Sequence of chain 1.A:
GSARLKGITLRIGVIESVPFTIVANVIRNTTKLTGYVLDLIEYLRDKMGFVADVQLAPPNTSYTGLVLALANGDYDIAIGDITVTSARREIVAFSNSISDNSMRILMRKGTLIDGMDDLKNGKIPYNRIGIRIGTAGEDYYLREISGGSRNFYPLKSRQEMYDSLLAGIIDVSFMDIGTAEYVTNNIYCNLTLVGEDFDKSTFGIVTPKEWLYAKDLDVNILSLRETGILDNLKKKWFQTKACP

Binding-site contacts:
Ligand atom CE1 contacts residue ASP180 of chain 1.A at 3.8 Å.
Ligand atom CE2 contacts residue ASP180 of chain 1.A at 3.5 Å.
Ligand atom CZ contacts residue MET179 of chain 1.A at 4.0 Å (hydrophobic).
Ligand atom C contacts residue THR87 of chain 1.A at 3.6 Å.
Ligand atom O contacts residue TYR67 of chain 1.A at 3.6 Å.
Ligand atom CB contacts residue TYR67 of chain 1.A at 3.4 Å (hydrophobic).
Ligand atom CB contacts residue ASP85 of chain 1.A at 4.1 Å.
Ligand atom CZ contacts residue THR183 of chain 1.A at 3.7 Å.
Ligand atom CD2 contacts residue ASP85 of chain 1.A at 3.4 Å.
Ligand atom O contacts residue ILE86 of chain 1.A at 3.6 Å.
Ligand atom OXT contacts residue ALA140 of chain 1.A at 2.8 Å (h-bond).
Ligand atom CE2 contacts residue THR183 of chain 1.A at 3.8 Å.
Ligand atom C contacts residue ARG92 of chain 1.A at 3.6 Å.
Ligand atom CG contacts residue ASP180 of chain 1.A at 3.4 Å.
Ligand atom N contacts residue ASP180 of chain 1.A at 2.7 Å (salt-bridge).
Ligand atom CE2 contacts residue SER17 of chain 1.A at 4.1 Å.
Ligand atom CD2 contacts residue ASP180 of chain 1.A at 3.3 Å.
Ligand atom N contacts residue THR87 of chain 1.A at 2.9 Å (h-bond).
Ligand atom CE2 contacts residue ASP85 of chain 1.A at 3.4 Å.
Ligand atom OXT contacts residue THR139 of chain 1.A at 3.1 Å.
Ligand atom CA contacts residue ASP180 of chain 1.A at 3.6 Å.
Ligand atom C contacts residue ALA140 of chain 1.A at 3.8 Å (hydrophobic).
Ligand atom OXT contacts residue ARG92 of chain 1.A at 2.9 Å (salt-bridge).
Ligand atom CE2 contacts residue TYR67 of chain 1.A at 4.2 Å (hydrophobic).
Ligand atom CA contacts residue THR87 of chain 1.A at 3.6 Å.
Ligand atom CG contacts residue TYR67 of chain 1.A at 3.9 Å (hydrophobic).
Ligand atom O contacts residue ASP85 of chain 1.A at 3.7 Å.
Ligand atom O contacts residue ARG92 of chain 1.A at 2.9 Å (salt-bridge).
Ligand atom OXT contacts residue TYR67 of chain 1.A at 3.6 Å.
Ligand atom CB contacts residue THR139 of chain 1.A at 4.0 Å.
Ligand atom CD2 contacts residue TYR67 of chain 1.A at 3.5 Å (hydrophobic).
Ligand atom O contacts residue THR87 of chain 1.A at 2.9 Å (h-bond).
Ligand atom CB contacts residue ASP180 of chain 1.A at 4.0 Å.
Ligand atom CZ contacts residue ASP180 of chain 1.A at 3.8 Å.
Ligand atom CE1 contacts residue MET179 of chain 1.A at 4.1 Å (hydrophobic).
Ligand atom CA contacts residue ASP85 of chain 1.A at 4.0 Å.
Ligand atom N contacts residue ASP85 of chain 1.A at 2.9 Å (salt-bridge).
Ligand atom C contacts residue TYR67 of chain 1.A at 3.8 Å (hydrophobic).
Ligand atom N contacts residue PHE207 of chain 1.A at 3.8 Å.
Ligand atom CD1 contacts residue ASP180 of chain 1.A at 3.7 Å.

The protein below binds the small molecule below.
Small molecule (SMILES): N[C@@H](Cc1ccccc1)C(=O)O